Sequence of chain 1.A:
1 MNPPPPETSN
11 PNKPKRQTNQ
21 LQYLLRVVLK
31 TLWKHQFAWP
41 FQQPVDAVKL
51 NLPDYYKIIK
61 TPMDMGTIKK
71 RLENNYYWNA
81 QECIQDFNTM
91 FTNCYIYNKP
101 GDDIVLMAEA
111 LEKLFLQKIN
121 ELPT

Binding-site contacts:
Ligand atom C03 contacts residue LEU50 of chain 1.A at 4.2 Å (hydrophobic).
Ligand atom N10 contacts residue VAL45 of chain 1.A at 4.1 Å.
Ligand atom O12 contacts residue ASN98 of chain 1.A at 2.9 Å (h-bond).
Ligand atom O12 contacts residue TYR55 of chain 1.A at 3.8 Å.
Ligand atom C01 contacts residue PRO40 of chain 1.A at 3.5 Å (hydrophobic).
Ligand atom C22 contacts residue TRP39 of chain 1.A at 4.0 Å (hydrophobic).
Ligand atom C19 contacts residue TRP39 of chain 1.A at 4.0 Å (hydrophobic).
Ligand atom C09 contacts residue TYR55 of chain 1.A at 4.1 Å (hydrophobic).
Ligand atom N07 contacts residue ILE104 of chain 1.A at 3.8 Å.
Ligand atom C11 contacts residue VAL45 of chain 1.A at 4.1 Å (hydrophobic).
Ligand atom C23 contacts residue ILE104 of chain 1.A at 3.7 Å (hydrophobic).
Ligand atom C18 contacts residue ASN98 of chain 1.A at 3.1 Å.
Ligand atom C13 contacts residue TYR55 of chain 1.A at 3.6 Å (hydrophobic).
Ligand atom N15 contacts residue LEU50 of chain 1.A at 3.5 Å.
Ligand atom C13 contacts residue TYR97 of chain 1.A at 3.5 Å (hydrophobic).
Ligand atom C11 contacts residue PHE41 of chain 1.A at 3.6 Å (hydrophobic).
Ligand atom C23 contacts residue ASP103 of chain 1.A at 3.9 Å.
Ligand atom C01 contacts residue LEU50 of chain 1.A at 3.8 Å (hydrophobic).
Ligand atom C22 contacts residue ILE104 of chain 1.A at 3.6 Å (hydrophobic).
Ligand atom C14 contacts residue ASN98 of chain 1.A at 3.9 Å.
Ligand atom C21 contacts residue ILE104 of chain 1.A at 4.0 Å (hydrophobic).
Ligand atom C16 contacts residue LEU50 of chain 1.A at 4.2 Å (hydrophobic).
Ligand atom C04 contacts residue ILE104 of chain 1.A at 3.9 Å (hydrophobic).
Ligand atom C08 contacts residue TYR97 of chain 1.A at 3.8 Å (hydrophobic).
Ligand atom C20 contacts residue LEU50 of chain 1.A at 3.8 Å (hydrophobic).
Ligand atom C17 contacts residue ILE104 of chain 1.A at 3.9 Å (hydrophobic).
Ligand atom C17 contacts residue ASN98 of chain 1.A at 4.0 Å.
Ligand atom C06 contacts residue PRO40 of chain 1.A at 3.2 Å (hydrophobic).
Ligand atom N07 contacts residue ASN98 of chain 1.A at 4.0 Å.
Ligand atom C21 contacts residue TRP39 of chain 1.A at 3.3 Å (hydrophobic).
Ligand atom C05 contacts residue ILE104 of chain 1.A at 3.8 Å (hydrophobic).
Ligand atom N10 contacts residue ILE104 of chain 1.A at 3.9 Å.
Ligand atom C22 contacts residue MET107 of chain 1.A at 3.8 Å (hydrophobic).
Ligand atom C09 contacts residue ASN98 of chain 1.A at 3.4 Å.
Ligand atom C09 contacts residue ILE104 of chain 1.A at 4.0 Å (hydrophobic).
Ligand atom C13 contacts residue LEU52 of chain 1.A at 3.4 Å (hydrophobic).
Ligand atom C08 contacts residue ASN98 of chain 1.A at 3.4 Å.
Ligand atom N15 contacts residue TRP39 of chain 1.A at 4.0 Å.
Ligand atom C02 contacts residue LEU50 of chain 1.A at 3.7 Å (hydrophobic).
Ligand atom O12 contacts residue CYS94 of chain 1.A at 3.8 Å.

A small-molecule ligand and the protein it binds are described below.
Small molecule (SMILES): C[C@@H]1C(=O)N(C)c2ccc(N[C@H](C)c3ccccc3)cc2N1C1CC1